Binding-site contacts:
Ligand atom C2 contacts residue ASP198 of chain 1.B at 3.0 Å.
Ligand atom C4 contacts residue HIS87 of chain 1.B at 3.9 Å.
Ligand atom C6 contacts residue ASP240 of chain 1.B at 3.5 Å.
Ligand atom C2 contacts residue HIS88 of chain 1.B at 3.5 Å.
Ligand atom C2 contacts residue TRP40 of chain 1.B at 4.1 Å (hydrophobic).
Ligand atom C4 contacts residue TRP285 of chain 1.B at 3.7 Å (hydrophobic).
Ligand atom O1 contacts residue ILE264 of chain 1.B at 3.9 Å.
Ligand atom C5 contacts residue ASP240 of chain 1.B at 3.7 Å.
Ligand atom O1 contacts residue ASP198 of chain 1.B at 3.9 Å.
Ligand atom O3 contacts residue GLU39 of chain 1.B at 2.9 Å (salt-bridge).
Ligand atom O3 contacts residue TRP40 of chain 1.B at 3.5 Å (h-bond).
Ligand atom O4 contacts residue ASP198 of chain 1.B at 3.7 Å.
Ligand atom C3 contacts residue TRP40 of chain 1.B at 4.0 Å (hydrophobic).
Ligand atom O3 contacts residue HIS87 of chain 1.B at 3.0 Å.
Ligand atom O1 contacts residue ASP240 of chain 1.B at 2.7 Å (salt-bridge).
Ligand atom C5 contacts residue ARG227 of chain 1.B at 4.1 Å.
Ligand atom O4 contacts residue HIS18 of chain 1.B at 2.7 Å (h-bond).
Ligand atom C1 contacts residue ASP198 of chain 1.B at 2.9 Å.
Ligand atom C4 contacts residue HIS18 of chain 1.B at 3.7 Å.
Ligand atom C6 contacts residue ARG227 of chain 1.B at 4.0 Å.
Ligand atom O2 contacts residue HIS88 of chain 1.B at 2.6 Å.
Ligand atom O3 contacts residue HIS88 of chain 1.B at 3.8 Å.
Ligand atom C5 contacts residue TRP285 of chain 1.B at 3.8 Å (hydrophobic).
Ligand atom C1 contacts residue ASP240 of chain 1.B at 3.8 Å.
Ligand atom O5 contacts residue ASP240 of chain 1.B at 3.8 Å.
Ligand atom C6 contacts residue TRP285 of chain 1.B at 3.4 Å (hydrophobic).
Ligand atom C4 contacts residue GLU39 of chain 1.B at 4.0 Å.
Ligand atom C3 contacts residue GLU39 of chain 1.B at 3.5 Å.
Ligand atom O4 contacts residue TYR131 of chain 1.B at 3.9 Å.
Ligand atom O1 contacts residue ARG227 of chain 1.B at 3.3 Å (salt-bridge).
Ligand atom C3 contacts residue HIS87 of chain 1.B at 4.0 Å.
Ligand atom O2 contacts residue ASP198 of chain 1.B at 3.7 Å.
Ligand atom C5 contacts residue ASP198 of chain 1.B at 4.0 Å.
Ligand atom C4 contacts residue ASP198 of chain 1.B at 4.1 Å.
Ligand atom O2 contacts residue TRP40 of chain 1.B at 3.0 Å (h-bond).
Ligand atom O4 contacts residue HIS87 of chain 1.B at 2.8 Å (h-bond).
Ligand atom O5 contacts residue ARG227 of chain 1.B at 3.2 Å (salt-bridge).
Ligand atom C1 contacts residue ARG227 of chain 1.B at 3.5 Å.
Ligand atom O5 contacts residue ASP198 of chain 1.B at 2.8 Å (salt-bridge).
Ligand atom C3 contacts residue ASP198 of chain 1.B at 4.1 Å.

The protein below binds the small molecule below.
Small molecule (SMILES): C[C@@H]1O[C@@H](O)[C@@H](O)[C@H](O)[C@@H]1O

Sequence of chain 1.B:
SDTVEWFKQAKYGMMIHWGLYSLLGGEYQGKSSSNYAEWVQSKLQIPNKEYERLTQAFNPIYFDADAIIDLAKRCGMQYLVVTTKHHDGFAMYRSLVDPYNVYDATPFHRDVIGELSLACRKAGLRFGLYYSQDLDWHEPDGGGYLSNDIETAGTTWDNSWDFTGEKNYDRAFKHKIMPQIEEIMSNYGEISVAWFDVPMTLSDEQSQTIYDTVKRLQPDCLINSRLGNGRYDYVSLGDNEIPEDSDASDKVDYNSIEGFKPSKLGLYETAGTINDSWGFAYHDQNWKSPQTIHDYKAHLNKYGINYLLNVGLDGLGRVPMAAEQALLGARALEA